Binding-site contacts:
Ligand atom PG contacts residue LYS334 of chain 1.A at 3.5 Å.
Ligand atom O4' contacts residue ILE90 of chain 1.A at 3.1 Å.
Ligand atom O1B contacts residue ASN42 of chain 1.A at 3.2 Å (h-bond).
Ligand atom O2G contacts residue LYS334 of chain 1.A at 2.8 Å (salt-bridge).
Ligand atom O3G contacts residue GLY113 of chain 1.A at 3.2 Å (h-bond).
Ligand atom O2A contacts residue ASN42 of chain 1.A at 3.1 Å (h-bond).
Ligand atom O2G contacts residue LEU111 of chain 1.A at 2.8 Å (h-bond).
Ligand atom N3B contacts residue GLY110 of chain 1.A at 3.5 Å.
Ligand atom O3G contacts residue GLY115 of chain 1.A at 2.8 Å (h-bond).
Ligand atom O2A contacts residue GLY115 of chain 1.A at 3.5 Å.
Ligand atom O3G contacts residue VAL114 of chain 1.A at 2.8 Å (h-bond).
Ligand atom N7 contacts residue ASN42 of chain 1.A at 3.4 Å.
Ligand atom C8 contacts residue ASN42 of chain 1.A at 3.6 Å.
Ligand atom O3A contacts residue VAL114 of chain 1.A at 3.5 Å (h-bond).
Ligand atom C5' contacts residue GLY97 of chain 1.A at 3.6 Å.
Ligand atom O3' contacts residue GLY98 of chain 1.A at 2.8 Å (h-bond).
Ligand atom O2B contacts residue GLY113 of chain 1.A at 2.8 Å (h-bond).
Ligand atom O2G contacts residue GLY110 of chain 1.A at 3.3 Å.
Ligand atom O2' contacts residue GLY98 of chain 1.A at 3.2 Å (h-bond).
Ligand atom O2A contacts residue ILE116 of chain 1.A at 2.9 Å (h-bond).
Ligand atom O2G contacts residue HIS112 of chain 1.A at 2.9 Å (h-bond).
Ligand atom N6 contacts residue ASP69 of chain 1.A at 2.9 Å (salt-bridge).
Ligand atom C5' contacts residue ALA96 of chain 1.A at 3.4 Å (hydrophobic).
Ligand atom O1A contacts residue VAL114 of chain 1.A at 3.4 Å (h-bond).
Ligand atom O2B contacts residue HIS112 of chain 1.A at 3.3 Å (h-bond).
Ligand atom N3 contacts residue TYR105 of chain 1.A at 3.4 Å (h-bond).
Ligand atom O1G contacts residue GLN332 of chain 1.A at 3.1 Å (h-bond).
Ligand atom O1G contacts residue LYS334 of chain 1.A at 3.1 Å (salt-bridge).
Ligand atom C4 contacts residue MET74 of chain 1.A at 3.6 Å (hydrophobic).
Ligand atom C2 contacts residue GLU46 of chain 1.A at 3.4 Å.
Ligand atom O3G contacts residue HIS112 of chain 1.A at 3.4 Å.
Ligand atom O3' contacts residue LYS99 of chain 1.A at 3.5 Å.
Ligand atom C4' contacts residue GLY97 of chain 1.A at 3.5 Å.
Ligand atom O1B contacts residue LYS99 of chain 1.A at 2.9 Å (salt-bridge).
Ligand atom O1A contacts residue MG1 of chain 1.C at 2.7 Å.
Ligand atom O3A contacts residue GLY113 of chain 1.A at 3.0 Å.
Ligand atom O1G contacts residue GLU38 of chain 1.A at 3.1 Å (salt-bridge).
Ligand atom O2B contacts residue LEU111 of chain 1.A at 3.2 Å (h-bond).
Ligand atom O1A contacts residue GLY113 of chain 1.A at 3.4 Å.
Ligand atom O1A contacts residue ILE116 of chain 1.A at 3.4 Å.

Sequence of chain 1.A:
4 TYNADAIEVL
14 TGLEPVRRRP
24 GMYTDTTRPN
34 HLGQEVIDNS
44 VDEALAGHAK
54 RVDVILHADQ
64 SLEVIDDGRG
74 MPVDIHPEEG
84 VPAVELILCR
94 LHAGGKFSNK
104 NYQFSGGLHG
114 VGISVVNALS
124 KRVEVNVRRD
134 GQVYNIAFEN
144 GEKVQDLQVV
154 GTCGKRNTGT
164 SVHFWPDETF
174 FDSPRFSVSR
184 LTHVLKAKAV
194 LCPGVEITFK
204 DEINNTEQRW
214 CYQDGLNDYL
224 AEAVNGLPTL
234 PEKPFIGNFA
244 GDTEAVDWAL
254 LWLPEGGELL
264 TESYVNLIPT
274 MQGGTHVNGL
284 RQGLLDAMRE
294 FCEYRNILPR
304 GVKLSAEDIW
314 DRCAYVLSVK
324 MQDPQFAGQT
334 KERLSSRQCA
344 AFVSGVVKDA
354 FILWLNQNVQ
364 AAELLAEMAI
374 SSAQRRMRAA

A protein and the small-molecule ligand that binds it are described below.
Small molecule (SMILES): Nc1ncnc2c1ncn2[C@@H]1O[C@H](CO[P](=O)(O)O[P](=O)(O)NP(=O)(O)O)[C@@H](O)[C@H]1O